Sequence of chain 1.C:
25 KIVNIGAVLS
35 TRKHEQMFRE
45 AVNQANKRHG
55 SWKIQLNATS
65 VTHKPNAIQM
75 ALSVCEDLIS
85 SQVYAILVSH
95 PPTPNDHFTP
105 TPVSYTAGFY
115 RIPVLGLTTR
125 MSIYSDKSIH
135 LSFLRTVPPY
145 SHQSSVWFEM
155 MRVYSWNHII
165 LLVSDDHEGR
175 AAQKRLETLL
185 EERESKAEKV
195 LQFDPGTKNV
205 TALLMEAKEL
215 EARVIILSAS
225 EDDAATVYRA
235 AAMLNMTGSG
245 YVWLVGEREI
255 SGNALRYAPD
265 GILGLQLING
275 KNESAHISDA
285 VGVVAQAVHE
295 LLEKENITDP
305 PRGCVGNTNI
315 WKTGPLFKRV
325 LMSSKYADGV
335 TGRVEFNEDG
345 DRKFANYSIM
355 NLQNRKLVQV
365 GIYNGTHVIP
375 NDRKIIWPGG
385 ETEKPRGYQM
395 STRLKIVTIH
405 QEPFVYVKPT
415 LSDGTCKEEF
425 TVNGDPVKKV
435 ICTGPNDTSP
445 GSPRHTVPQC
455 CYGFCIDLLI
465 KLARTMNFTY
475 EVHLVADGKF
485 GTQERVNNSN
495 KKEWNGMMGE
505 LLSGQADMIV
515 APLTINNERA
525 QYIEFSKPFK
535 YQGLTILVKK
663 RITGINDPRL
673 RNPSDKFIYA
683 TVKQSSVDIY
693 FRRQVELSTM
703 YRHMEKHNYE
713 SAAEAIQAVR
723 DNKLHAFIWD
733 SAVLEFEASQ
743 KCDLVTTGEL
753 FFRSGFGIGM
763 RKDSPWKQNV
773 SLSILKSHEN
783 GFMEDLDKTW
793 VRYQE

Binding-site contacts:
Ligand atom C6 contacts residue ASN368 of chain 1.C at 4.2 Å.
Ligand atom C4 contacts residue ASN368 of chain 1.C at 3.7 Å.
Ligand atom O4 contacts residue HIS371 of chain 1.C at 4.3 Å.
Ligand atom C7 contacts residue THR370 of chain 1.C at 4.5 Å.
Ligand atom C1 contacts residue ASN368 of chain 1.C at 3.3 Å.
Ligand atom O7 contacts residue ASN368 of chain 1.C at 2.6 Å (h-bond).
Ligand atom O5 contacts residue ASN368 of chain 1.C at 3.7 Å.
Ligand atom C3 contacts residue THR370 of chain 1.C at 4.4 Å.
Ligand atom C2 contacts residue ASN368 of chain 1.C at 3.8 Å.
Ligand atom C7 contacts residue ASN368 of chain 1.C at 3.7 Å.
Ligand atom O3 contacts residue THR370 of chain 1.C at 4.2 Å.
Ligand atom C8 contacts residue THR370 of chain 1.C at 4.4 Å.
Ligand atom C5 contacts residue ASN368 of chain 1.C at 3.2 Å.
Ligand atom O7 contacts residue GLY369 of chain 1.C at 3.8 Å.
Ligand atom O4 contacts residue ASN368 of chain 1.C at 4.0 Å.
Ligand atom O7 contacts residue THR370 of chain 1.C at 3.9 Å.
Ligand atom N2 contacts residue ASN368 of chain 1.C at 4.2 Å.
Ligand atom C3 contacts residue ASN368 of chain 1.C at 3.4 Å.

A small-molecule ligand and the protein it binds are described below.
Small molecule (SMILES): CC(=O)N[C@@H]1[C@@H](O)[C@H](O)[C@@H](CO)O[C@H]1O